This protein binds this small molecule.
Small molecule (SMILES): NC(=[NH2+])NCCC[C@@H](N)C(=O)O

Binding-site contacts:
Ligand atom CZ contacts residue THR79 of chain 1.B at 3.2 Å.
Ligand atom O contacts residue ASN17 of chain 1.B at 2.7 Å (h-bond).
Ligand atom N contacts residue ASN17 of chain 1.B at 3.2 Å (h-bond).
Ligand atom CZ contacts residue ALA25 of chain 1.B at 3.5 Å (hydrophobic).
Ligand atom NE contacts residue TRP81 of chain 1.B at 3.8 Å.
Ligand atom N contacts residue ASP21 of chain 1.B at 2.6 Å (salt-bridge).
Ligand atom CA contacts residue TRP81 of chain 1.B at 3.4 Å (hydrophobic).
Ligand atom NH1 contacts residue VAL80 of chain 1.B at 3.8 Å.
Ligand atom CG contacts residue LEU143 of chain 1.B at 3.9 Å (hydrophobic).
Ligand atom C contacts residue TRP81 of chain 1.B at 3.3 Å (hydrophobic).
Ligand atom O contacts residue TRP81 of chain 1.B at 3.6 Å.
Ligand atom NE contacts residue THR79 of chain 1.B at 3.7 Å.
Ligand atom N contacts residue TRP81 of chain 1.B at 3.5 Å.
Ligand atom O contacts residue ASN150 of chain 1.B at 3.0 Å (h-bond).
Ligand atom CG contacts residue ASP21 of chain 1.B at 3.5 Å.
Ligand atom NH2 contacts residue THR79 of chain 1.B at 3.3 Å (h-bond).
Ligand atom CA contacts residue ASP21 of chain 1.B at 3.5 Å.
Ligand atom OXT contacts residue TRP81 of chain 1.B at 3.6 Å.
Ligand atom CZ contacts residue GLU85 of chain 1.B at 3.4 Å.
Ligand atom NH1 contacts residue TYR76 of chain 1.B at 3.3 Å.
Ligand atom NE contacts residue GLU85 of chain 1.B at 2.7 Å (salt-bridge).
Ligand atom CD contacts residue ASP21 of chain 1.B at 3.3 Å.
Ligand atom NH2 contacts residue ASP21 of chain 1.B at 3.0 Å (salt-bridge).
Ligand atom NH1 contacts residue GLU85 of chain 1.B at 2.8 Å (salt-bridge).
Ligand atom C contacts residue ASN150 of chain 1.B at 3.9 Å.
Ligand atom NE contacts residue ASP21 of chain 1.B at 4.0 Å.
Ligand atom NH1 contacts residue ALA25 of chain 1.B at 3.5 Å.
Ligand atom CZ contacts residue ASP21 of chain 1.B at 3.9 Å.
Ligand atom CA contacts residue THR22 of chain 1.B at 3.4 Å.
Ligand atom N contacts residue THR22 of chain 1.B at 2.7 Å (h-bond).
Ligand atom CB contacts residue ALA146 of chain 1.B at 3.7 Å (hydrophobic).
Ligand atom C contacts residue THR22 of chain 1.B at 3.6 Å.
Ligand atom C contacts residue ASN17 of chain 1.B at 3.8 Å.
Ligand atom NH2 contacts residue ALA25 of chain 1.B at 3.6 Å.
Ligand atom CD contacts residue TRP81 of chain 1.B at 3.5 Å (hydrophobic).
Ligand atom CD contacts residue GLU85 of chain 1.B at 3.4 Å.
Ligand atom CB contacts residue THR22 of chain 1.B at 3.6 Å.
Ligand atom NH1 contacts residue THR79 of chain 1.B at 2.9 Å (h-bond).
Ligand atom OXT contacts residue ALA146 of chain 1.B at 3.6 Å.
Ligand atom O contacts residue THR22 of chain 1.B at 3.4 Å (h-bond).

Sequence of chain 1.B:
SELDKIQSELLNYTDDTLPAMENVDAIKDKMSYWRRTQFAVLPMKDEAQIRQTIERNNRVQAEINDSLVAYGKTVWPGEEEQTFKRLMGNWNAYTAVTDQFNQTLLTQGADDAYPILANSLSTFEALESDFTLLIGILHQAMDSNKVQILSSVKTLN